Binding-site contacts:
Ligand atom CAK contacts residue LEU66 of chain 1.E at 4.0 Å (hydrophobic).
Ligand atom CAF contacts residue LEU173 of chain 1.E at 3.9 Å (hydrophobic).
Ligand atom CAK contacts residue TYR63 of chain 1.E at 3.7 Å (hydrophobic).
Ligand atom CAU contacts residue ARG67 of chain 1.E at 3.7 Å.
Ligand atom CAF contacts residue GLY170 of chain 1.E at 4.0 Å.
Ligand atom CAR contacts residue GLY170 of chain 1.E at 4.0 Å.
Ligand atom CAK contacts residue ARG67 of chain 1.E at 4.1 Å.
Ligand atom CAA contacts residue MET197 of chain 1.E at 3.5 Å (hydrophobic).
Ligand atom CAN contacts residue VAL169 of chain 1.E at 3.9 Å (hydrophobic).
Ligand atom CAT contacts residue TYR63 of chain 1.E at 3.9 Å (hydrophobic).
Ligand atom CAB contacts residue PHE177 of chain 1.E at 4.1 Å (hydrophobic).
Ligand atom CAG contacts residue ALA166 of chain 1.E at 4.3 Å (hydrophobic).
Ligand atom CAR contacts residue MET197 of chain 1.E at 4.1 Å (hydrophobic).
Ligand atom CAO contacts residue ASP70 of chain 1.E at 4.0 Å.
Ligand atom CAA contacts residue TYR266 of chain 1.E at 3.4 Å (hydrophobic).
Ligand atom CAD contacts residue MET197 of chain 1.E at 3.9 Å (hydrophobic).
Ligand atom CAJ contacts residue LEU201 of chain 1.E at 3.6 Å (hydrophobic).
Ligand atom CAD contacts residue GLY170 of chain 1.E at 3.5 Å.
Ligand atom CAA contacts residue GLY170 of chain 1.E at 4.0 Å.
Ligand atom CAH contacts residue GLN202 of chain 1.E at 3.9 Å.
Ligand atom CAE contacts residue ALA166 of chain 1.E at 4.2 Å (hydrophobic).
Ligand atom CAG contacts residue VAL169 of chain 1.E at 4.0 Å (hydrophobic).
Ligand atom CAJ contacts residue GLY198 of chain 1.E at 3.9 Å.
Ligand atom CAB contacts residue CYS279 of chain 1.E at 3.6 Å (hydrophobic).
Ligand atom CAN contacts residue LEU66 of chain 1.E at 3.8 Å (hydrophobic).
Ligand atom NAP contacts residue GLN202 of chain 1.E at 4.0 Å.
Ligand atom CAC contacts residue PHE44 of chain 1.E at 3.6 Å (hydrophobic).
Ligand atom CAS contacts residue LEU201 of chain 1.E at 3.6 Å (hydrophobic).
Ligand atom NAP contacts residue ALA166 of chain 1.E at 3.7 Å.
Ligand atom CAM contacts residue ARG67 of chain 1.E at 3.2 Å.
Ligand atom CAA contacts residue SER174 of chain 1.E at 3.9 Å.
Ligand atom CAO contacts residue LEU66 of chain 1.E at 3.8 Å (hydrophobic).
Ligand atom CAE contacts residue VAL169 of chain 1.E at 4.1 Å (hydrophobic).
Ligand atom CAL contacts residue TYR63 of chain 1.E at 3.6 Å (hydrophobic).
Ligand atom CAC contacts residue TYR63 of chain 1.E at 3.5 Å (hydrophobic).
Ligand atom CAB contacts residue LEU173 of chain 1.E at 3.5 Å (hydrophobic).
Ligand atom CAI contacts residue GLN202 of chain 1.E at 3.4 Å.
Ligand atom CAO contacts residue ARG67 of chain 1.E at 4.2 Å.
Ligand atom CAC contacts residue LEU201 of chain 1.E at 3.7 Å (hydrophobic).
Ligand atom CAE contacts residue GLY198 of chain 1.E at 4.2 Å.

A protein and the small-molecule ligand that binds it are described below.
Small molecule (SMILES): CC(C)=CCC/C(C)=C\CNCCNC1C2CC3CC(C2)CC1C3

Sequence of chain 1.E:
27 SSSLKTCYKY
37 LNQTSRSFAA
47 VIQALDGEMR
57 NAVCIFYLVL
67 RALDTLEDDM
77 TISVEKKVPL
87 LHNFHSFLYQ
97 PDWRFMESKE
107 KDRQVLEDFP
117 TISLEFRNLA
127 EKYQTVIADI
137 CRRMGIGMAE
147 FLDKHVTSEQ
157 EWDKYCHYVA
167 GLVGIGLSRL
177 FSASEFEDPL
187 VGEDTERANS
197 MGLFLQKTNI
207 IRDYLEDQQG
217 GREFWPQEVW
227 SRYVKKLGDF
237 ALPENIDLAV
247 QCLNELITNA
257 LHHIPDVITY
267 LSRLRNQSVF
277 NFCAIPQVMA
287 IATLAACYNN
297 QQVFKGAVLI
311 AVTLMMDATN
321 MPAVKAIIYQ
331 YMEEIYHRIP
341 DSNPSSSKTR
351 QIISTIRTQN